The small molecule below binds the protein below.
Small molecule (SMILES): Nc1nc(N)c2c(ccc3c2ccn3Cc2ccccc2F)n1

Binding-site contacts:
Ligand atom C9 contacts residue PHE31 of chain 1.A at 3.8 Å (hydrophobic).
Ligand atom C16 contacts residue ILE94 of chain 1.A at 3.7 Å (hydrophobic).
Ligand atom N23 contacts residue ASP27 of chain 1.A at 3.0 Å (salt-bridge).
Ligand atom N23 contacts residue ALA7 of chain 1.A at 3.6 Å (h-bond).
Ligand atom C20 contacts residue ALA6 of chain 1.A at 3.7 Å (hydrophobic).
Ligand atom C9 contacts residue ASP27 of chain 1.A at 3.5 Å.
Ligand atom N21 contacts residue ASP27 of chain 1.A at 2.8 Å (salt-bridge).
Ligand atom C14 contacts residue PHE31 of chain 1.A at 3.4 Å (hydrophobic).
Ligand atom N15 contacts residue GLU17 of chain 1.A at 2.7 Å (salt-bridge).
Ligand atom C16 contacts residue THR46 of chain 1.A at 3.8 Å.
Ligand atom N19 contacts residue PHE31 of chain 1.A at 3.5 Å.
Ligand atom C18 contacts residue ILE5 of chain 1.A at 3.7 Å (hydrophobic).
Ligand atom C13 contacts residue PHE31 of chain 1.A at 3.7 Å (hydrophobic).
Ligand atom C6 contacts residue PHE31 of chain 1.A at 3.7 Å (hydrophobic).
Ligand atom N22 contacts residue PHE31 of chain 1.A at 3.3 Å.
Ligand atom C13 contacts residue GLU17 of chain 1.A at 3.0 Å.
Ligand atom N22 contacts residue ILE94 of chain 1.A at 2.8 Å (h-bond).
Ligand atom C5 contacts residue LEU54 of chain 1.A at 3.7 Å (hydrophobic).
Ligand atom C17 contacts residue PHE31 of chain 1.A at 3.8 Å (hydrophobic).
Ligand atom C20 contacts residue ALA7 of chain 1.A at 3.8 Å (hydrophobic).
Ligand atom N19 contacts residue ILE5 of chain 1.A at 3.5 Å (h-bond).
Ligand atom C8 contacts residue GLU17 of chain 1.A at 3.3 Å.
Ligand atom N23 contacts residue THR113 of chain 1.A at 3.3 Å (h-bond).
Ligand atom C11 contacts residue LEU28 of chain 1.A at 3.5 Å (hydrophobic).
Ligand atom C17 contacts residue ILE94 of chain 1.A at 3.2 Å (hydrophobic).
Ligand atom C17 contacts residue GLU17 of chain 1.A at 3.0 Å.
Ligand atom N19 contacts residue ALA6 of chain 1.A at 3.6 Å.
Ligand atom C10 contacts residue LEU28 of chain 1.A at 3.8 Å (hydrophobic).
Ligand atom C5 contacts residue PHE31 of chain 1.A at 3.7 Å (hydrophobic).
Ligand atom N22 contacts residue ILE5 of chain 1.A at 3.0 Å (h-bond).
Ligand atom F7 contacts residue ASN18 of chain 1.A at 3.8 Å.
Ligand atom C10 contacts residue ASP27 of chain 1.A at 3.4 Å.
Ligand atom F7 contacts residue SER49 of chain 1.A at 3.6 Å.
Ligand atom C12 contacts residue GLU17 of chain 1.A at 2.8 Å.
Ligand atom C18 contacts residue PHE31 of chain 1.A at 3.2 Å (hydrophobic).
Ligand atom C16 contacts residue GLU17 of chain 1.A at 2.8 Å.
Ligand atom C11 contacts residue GLU17 of chain 1.A at 3.6 Å.
Ligand atom N22 contacts residue TYR100 of chain 1.A at 3.7 Å.
Ligand atom N23 contacts residue ALA6 of chain 1.A at 3.0 Å (h-bond).
Ligand atom C20 contacts residue ASP27 of chain 1.A at 3.7 Å.

Sequence of chain 1.A:
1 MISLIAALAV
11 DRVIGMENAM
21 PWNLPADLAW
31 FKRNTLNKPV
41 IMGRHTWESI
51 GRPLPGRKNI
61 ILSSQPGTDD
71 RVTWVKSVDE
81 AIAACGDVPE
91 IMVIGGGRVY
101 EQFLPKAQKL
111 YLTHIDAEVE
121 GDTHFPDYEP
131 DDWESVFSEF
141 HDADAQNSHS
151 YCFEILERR